Binding-site contacts:
Ligand atom C9 contacts residue VAL113 of chain 1.B at 3.9 Å (hydrophobic).
Ligand atom N8 contacts residue ALA116 of chain 1.B at 3.9 Å.
Ligand atom C21 contacts residue VAL44 of chain 1.B at 3.6 Å (hydrophobic).
Ligand atom F23 contacts residue GLU38 of chain 1.B at 3.7 Å.
Ligand atom C2 contacts residue LEU182 of chain 1.B at 4.0 Å (hydrophobic).
Ligand atom N8 contacts residue TYR115 of chain 1.B at 3.9 Å.
Ligand atom C7 contacts residue GLU114 of chain 1.B at 3.6 Å.
Ligand atom C2 contacts residue LEU36 of chain 1.B at 4.0 Å (hydrophobic).
Ligand atom O18 contacts residue ALA192 of chain 1.B at 3.9 Å.
Ligand atom N8 contacts residue GLU114 of chain 1.B at 2.6 Å (salt-bridge).
Ligand atom C1 contacts residue LEU182 of chain 1.B at 3.5 Å (hydrophobic).
Ligand atom C9 contacts residue ILE97 of chain 1.B at 4.0 Å (hydrophobic).
Ligand atom C16 contacts residue GLU83 of chain 1.B at 3.7 Å.
Ligand atom C17 contacts residue ASP193 of chain 1.B at 3.7 Å.
Ligand atom C5 contacts residue TYR115 of chain 1.B at 3.5 Å (hydrophobic).
Ligand atom O18 contacts residue ASP193 of chain 1.B at 3.1 Å (salt-bridge).
Ligand atom C5 contacts residue LEU36 of chain 1.B at 3.5 Å (hydrophobic).
Ligand atom N6 contacts residue LEU36 of chain 1.B at 3.9 Å.
Ligand atom C7 contacts residue ALA64 of chain 1.B at 4.0 Å (hydrophobic).
Ligand atom N8 contacts residue LEU182 of chain 1.B at 3.8 Å.
Ligand atom C9 contacts residue LEU182 of chain 1.B at 3.7 Å (hydrophobic).
Ligand atom N8 contacts residue ILE97 of chain 1.B at 4.0 Å.
Ligand atom C9 contacts residue GLU114 of chain 1.B at 3.3 Å.
Ligand atom N6 contacts residue TYR115 of chain 1.B at 3.3 Å.
Ligand atom N8 contacts residue ALA64 of chain 1.B at 3.8 Å.
Ligand atom C19 contacts residue ILE97 of chain 1.B at 3.1 Å (hydrophobic).
Ligand atom C19 contacts residue ASP193 of chain 1.B at 3.8 Å.
Ligand atom C14 contacts residue VAL44 of chain 1.B at 3.7 Å (hydrophobic).
Ligand atom C7 contacts residue LEU182 of chain 1.B at 3.6 Å (hydrophobic).
Ligand atom C14 contacts residue LYS66 of chain 1.B at 4.0 Å.
Ligand atom C15 contacts residue LYS66 of chain 1.B at 3.4 Å.
Ligand atom F23 contacts residue VAL44 of chain 1.B at 3.3 Å.
Ligand atom C5 contacts residue ALA116 of chain 1.B at 3.3 Å (hydrophobic).
Ligand atom C10 contacts residue LEU182 of chain 1.B at 3.5 Å (hydrophobic).
Ligand atom C4 contacts residue LEU36 of chain 1.B at 3.5 Å (hydrophobic).
Ligand atom N6 contacts residue ALA116 of chain 1.B at 2.9 Å (h-bond).
Ligand atom C22 contacts residue VAL44 of chain 1.B at 3.9 Å (hydrophobic).
Ligand atom F23 contacts residue GLY37 of chain 1.B at 3.1 Å.
Ligand atom C7 contacts residue ALA116 of chain 1.B at 3.7 Å (hydrophobic).
Ligand atom C21 contacts residue LEU36 of chain 1.B at 3.9 Å (hydrophobic).

Sequence of chain 1.B:
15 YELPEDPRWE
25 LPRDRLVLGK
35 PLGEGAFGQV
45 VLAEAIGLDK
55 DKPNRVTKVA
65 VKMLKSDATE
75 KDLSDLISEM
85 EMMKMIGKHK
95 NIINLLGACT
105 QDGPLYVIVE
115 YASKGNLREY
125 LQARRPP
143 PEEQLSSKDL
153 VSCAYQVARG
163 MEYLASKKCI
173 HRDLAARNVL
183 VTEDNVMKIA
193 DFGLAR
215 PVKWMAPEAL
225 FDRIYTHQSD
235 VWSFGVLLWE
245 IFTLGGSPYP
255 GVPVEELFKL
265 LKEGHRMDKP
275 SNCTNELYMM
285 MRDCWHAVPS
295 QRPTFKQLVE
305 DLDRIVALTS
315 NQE

This small molecule binds to this protein.
Small molecule (SMILES): COc1cccc(/C(O)=C2\C=Nc3nccc(-c4cc(F)cc(F)c4)c32)c1